Sequence of chain 1.C:
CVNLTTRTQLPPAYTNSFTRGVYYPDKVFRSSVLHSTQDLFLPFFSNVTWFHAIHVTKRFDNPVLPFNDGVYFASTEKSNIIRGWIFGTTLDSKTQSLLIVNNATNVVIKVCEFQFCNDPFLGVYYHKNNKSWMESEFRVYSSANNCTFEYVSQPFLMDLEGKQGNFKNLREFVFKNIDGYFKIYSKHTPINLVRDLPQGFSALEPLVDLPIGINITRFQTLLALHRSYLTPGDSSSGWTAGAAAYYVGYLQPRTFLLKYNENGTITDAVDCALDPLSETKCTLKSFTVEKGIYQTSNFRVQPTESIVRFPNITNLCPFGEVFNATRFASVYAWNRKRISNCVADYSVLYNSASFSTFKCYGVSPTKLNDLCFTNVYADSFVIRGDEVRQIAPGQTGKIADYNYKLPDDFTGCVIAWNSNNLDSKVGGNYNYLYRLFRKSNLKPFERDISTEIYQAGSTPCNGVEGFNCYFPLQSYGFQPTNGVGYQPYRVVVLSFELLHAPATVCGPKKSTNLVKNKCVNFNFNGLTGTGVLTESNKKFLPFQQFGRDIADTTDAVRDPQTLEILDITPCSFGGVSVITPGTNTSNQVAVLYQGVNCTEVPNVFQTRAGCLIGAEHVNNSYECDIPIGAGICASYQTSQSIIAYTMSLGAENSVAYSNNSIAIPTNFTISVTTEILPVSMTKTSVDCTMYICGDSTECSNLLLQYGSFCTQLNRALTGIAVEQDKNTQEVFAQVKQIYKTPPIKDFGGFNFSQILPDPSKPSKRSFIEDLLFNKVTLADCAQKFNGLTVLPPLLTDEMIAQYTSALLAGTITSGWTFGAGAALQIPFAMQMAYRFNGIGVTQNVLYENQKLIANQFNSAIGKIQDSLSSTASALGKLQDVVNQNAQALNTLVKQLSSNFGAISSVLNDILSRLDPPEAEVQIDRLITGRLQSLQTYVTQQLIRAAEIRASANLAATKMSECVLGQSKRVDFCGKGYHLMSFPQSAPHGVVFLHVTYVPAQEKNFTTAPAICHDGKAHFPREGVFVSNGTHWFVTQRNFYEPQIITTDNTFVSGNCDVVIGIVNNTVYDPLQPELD

This small molecule binds to this protein.
Small molecule (SMILES): CC(=O)N[C@@H]1[C@@H](O)[C@H](O)[C@@H](CO)O[C@H]1O

Binding-site contacts:
Ligand atom C5 contacts residue PHE1086 of chain 1.C at 4.5 Å (hydrophobic).
Ligand atom O7 contacts residue ASN1081 of chain 1.C at 3.7 Å.
Ligand atom C3 contacts residue HIS1084 of chain 1.C at 3.8 Å.
Ligand atom N2 contacts residue ASN1081 of chain 1.C at 3.1 Å (h-bond).
Ligand atom N2 contacts residue THR1083 of chain 1.C at 4.0 Å.
Ligand atom C2 contacts residue HIS1084 of chain 1.C at 4.2 Å.
Ligand atom O5 contacts residue HIS1084 of chain 1.C at 4.0 Å.
Ligand atom C1 contacts residue HIS1084 of chain 1.C at 3.6 Å.
Ligand atom C1 contacts residue ASN1081 of chain 1.C at 1.4 Å.
Ligand atom O4 contacts residue HIS1084 of chain 1.C at 4.3 Å.
Ligand atom C2 contacts residue ASN1081 of chain 1.C at 2.7 Å.
Ligand atom C4 contacts residue ASN1081 of chain 1.C at 4.3 Å.
Ligand atom C7 contacts residue THR1083 of chain 1.C at 4.2 Å.
Ligand atom O7 contacts residue THR1083 of chain 1.C at 3.6 Å.
Ligand atom C5 contacts residue HIS1084 of chain 1.C at 3.7 Å.
Ligand atom C3 contacts residue ASN1081 of chain 1.C at 3.9 Å.
Ligand atom C7 contacts residue ASN1081 of chain 1.C at 3.6 Å.
Ligand atom O5 contacts residue PHE1086 of chain 1.C at 4.1 Å.
Ligand atom C5 contacts residue ASN1081 of chain 1.C at 3.5 Å.
Ligand atom C4 contacts residue HIS1084 of chain 1.C at 4.1 Å.
Ligand atom C1 contacts residue PHE1086 of chain 1.C at 4.4 Å (hydrophobic).
Ligand atom O5 contacts residue ASN1081 of chain 1.C at 2.3 Å (h-bond).